This small molecule binds to this protein.
Small molecule (SMILES): OCCCO

Sequence of chain 1.A:
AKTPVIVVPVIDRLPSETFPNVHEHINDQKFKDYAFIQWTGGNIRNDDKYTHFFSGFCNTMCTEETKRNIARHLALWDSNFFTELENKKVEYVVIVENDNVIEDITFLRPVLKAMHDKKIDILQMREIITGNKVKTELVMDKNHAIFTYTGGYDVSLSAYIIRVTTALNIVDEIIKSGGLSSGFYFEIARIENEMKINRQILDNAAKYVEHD

Binding-site contacts:
Ligand atom C1 contacts residue LYS221 of chain 1.A at 3.9 Å.
Ligand atom O1 contacts residue ASN218 of chain 1.A at 3.4 Å (h-bond).
Ligand atom C2 contacts residue GLU219 of chain 1.A at 3.6 Å.
Ligand atom O3 contacts residue GLU219 of chain 1.A at 2.8 Å (salt-bridge).
Ligand atom C3 contacts residue LYS221 of chain 1.A at 3.5 Å.
Ligand atom C2 contacts residue ASN218 of chain 1.A at 3.5 Å.
Ligand atom C3 contacts residue ASN218 of chain 1.A at 4.0 Å.
Ligand atom C3 contacts residue GLU219 of chain 1.A at 2.9 Å.
Ligand atom C1 contacts residue ASN218 of chain 1.A at 3.1 Å.
Ligand atom C1 contacts residue GLU219 of chain 1.A at 4.4 Å.
Ligand atom C2 contacts residue LYS221 of chain 1.A at 4.4 Å.